Binding-site contacts:
Ligand atom C1 contacts residue LEU200 of chain 1.B at 3.6 Å (hydrophobic).
Ligand atom N contacts residue LEU200 of chain 1.B at 3.5 Å.
Ligand atom C19 contacts residue THR201 of chain 1.B at 3.6 Å.
Ligand atom N4 contacts residue MET273 of chain 1.B at 3.6 Å (h-bond).
Ligand atom C9 contacts residue MET204 of chain 1.B at 3.8 Å (hydrophobic).
Ligand atom C27 contacts residue ARG258 of chain 1.B at 3.3 Å.
Ligand atom C8 contacts residue MET204 of chain 1.B at 3.6 Å (hydrophobic).
Ligand atom N4 contacts residue ARG258 of chain 1.B at 3.0 Å (salt-bridge).
Ligand atom C28 contacts residue CYS271 of chain 1.B at 3.6 Å (hydrophobic).
Ligand atom C5 contacts residue TRP345 of chain 1.B at 3.5 Å (hydrophobic).
Ligand atom C5 contacts residue PHE384 of chain 1.B at 3.7 Å (hydrophobic).
Ligand atom C29 contacts residue ARG258 of chain 1.B at 3.5 Å.
Ligand atom C30 contacts residue ARG258 of chain 1.B at 3.6 Å.
Ligand atom C18 contacts residue THR201 of chain 1.B at 3.7 Å.
Ligand atom C21 contacts residue TRP176 of chain 1.B at 3.6 Å (hydrophobic).
Ligand atom C22 contacts residue TRP176 of chain 1.B at 3.7 Å (hydrophobic).
Ligand atom N5 contacts residue MET273 of chain 1.B at 3.8 Å.
Ligand atom N5 contacts residue THR254 of chain 1.B at 3.2 Å.
Ligand atom O contacts residue PHE348 of chain 1.B at 3.8 Å.
Ligand atom C28 contacts residue TRP176 of chain 1.B at 3.8 Å (hydrophobic).
Ligand atom C5 contacts residue GLY383 of chain 1.B at 3.7 Å.
Ligand atom C26 contacts residue ARG258 of chain 1.B at 3.6 Å.
Ligand atom C30 contacts residue LEU200 of chain 1.B at 3.6 Å (hydrophobic).
Ligand atom C36 contacts residue TRP176 of chain 1.B at 3.2 Å (hydrophobic).
Ligand atom C29 contacts residue GLY197 of chain 1.B at 3.7 Å.
Ligand atom O2 contacts residue TYR179 of chain 1.B at 3.4 Å.
Ligand atom C36 contacts residue TYR179 of chain 1.B at 3.8 Å (hydrophobic).
Ligand atom C4 contacts residue TRP345 of chain 1.B at 3.7 Å (hydrophobic).
Ligand atom O1 contacts residue TYR179 of chain 1.B at 3.2 Å.
Ligand atom C24 contacts residue ILE380 of chain 1.B at 3.7 Å (hydrophobic).
Ligand atom C18 contacts residue PHE205 of chain 1.B at 3.6 Å (hydrophobic).
Ligand atom N3 contacts residue ARG258 of chain 1.B at 2.9 Å (salt-bridge).
Ligand atom C21 contacts residue LEU200 of chain 1.B at 3.8 Å (hydrophobic).
Ligand atom C15 contacts residue THR254 of chain 1.B at 3.6 Å.
Ligand atom C9 contacts residue PHE348 of chain 1.B at 3.6 Å (hydrophobic).
Ligand atom C31 contacts residue ARG258 of chain 1.B at 3.6 Å.
Ligand atom C28 contacts residue ARG258 of chain 1.B at 3.4 Å.
Ligand atom C17 contacts residue PHE205 of chain 1.B at 3.7 Å (hydrophobic).
Ligand atom C7 contacts residue PHE348 of chain 1.B at 3.8 Å (hydrophobic).
Ligand atom C1 contacts residue ILE380 of chain 1.B at 3.6 Å (hydrophobic).

Sequence of chain 1.B:
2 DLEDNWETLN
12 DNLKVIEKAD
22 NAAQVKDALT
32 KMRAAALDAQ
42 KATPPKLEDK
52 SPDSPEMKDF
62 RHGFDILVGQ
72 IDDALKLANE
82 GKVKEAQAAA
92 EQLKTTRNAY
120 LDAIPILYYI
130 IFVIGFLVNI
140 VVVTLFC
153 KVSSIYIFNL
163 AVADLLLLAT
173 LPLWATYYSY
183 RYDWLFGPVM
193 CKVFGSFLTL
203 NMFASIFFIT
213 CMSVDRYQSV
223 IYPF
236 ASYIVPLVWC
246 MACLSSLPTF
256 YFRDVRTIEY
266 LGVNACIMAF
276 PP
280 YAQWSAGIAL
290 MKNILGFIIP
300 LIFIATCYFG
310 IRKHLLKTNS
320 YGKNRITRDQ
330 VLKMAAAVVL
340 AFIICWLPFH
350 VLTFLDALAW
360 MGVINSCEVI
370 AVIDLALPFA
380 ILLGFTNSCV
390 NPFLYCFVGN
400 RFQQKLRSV

This small molecule binds to this protein.
Small molecule (SMILES): CCCc1nc2ccc(N(Cc3ccco3)C(=O)c3ccccc3)cc2c(=O)n1Cc1ccc(-c2ccccc2-c2nn[nH]n2)cc1